A protein and the small-molecule ligand that binds it are described below.
Small molecule (SMILES): [NH3+][Pt]1([NH3+])OC(=O)C2(CCC2)C(=O)O1

Binding-site contacts:
Ligand atom N2 contacts residue ASP87 of chain 1.A at 4.0 Å.
Ligand atom PT1 contacts residue DMS1 of chain 1.X at 2.6 Å.
Ligand atom N1 contacts residue HIS15 of chain 1.A at 3.3 Å (h-bond).
Ligand atom PT1 contacts residue ARG14 of chain 1.A at 2.3 Å.
Ligand atom PT1 contacts residue HIS15 of chain 1.A at 2.3 Å.
Ligand atom N2 contacts residue ARG14 of chain 1.A at 3.0 Å (salt-bridge).
Ligand atom N1 contacts residue ILE88 of chain 1.A at 3.4 Å (h-bond).
Ligand atom N1 contacts residue ALA11 of chain 1.A at 4.0 Å.
Ligand atom N1 contacts residue DMS1 of chain 1.X at 3.4 Å (h-bond).
Ligand atom N2 contacts residue HIS15 of chain 1.A at 4.4 Å.
Ligand atom N2 contacts residue DMS1 of chain 1.X at 2.9 Å.
Ligand atom N1 contacts residue ASP87 of chain 1.A at 4.2 Å.
Ligand atom N1 contacts residue SER86 of chain 1.A at 4.5 Å.
Ligand atom PT1 contacts residue ASP87 of chain 1.A at 4.1 Å.

Sequence of chain 1.A:
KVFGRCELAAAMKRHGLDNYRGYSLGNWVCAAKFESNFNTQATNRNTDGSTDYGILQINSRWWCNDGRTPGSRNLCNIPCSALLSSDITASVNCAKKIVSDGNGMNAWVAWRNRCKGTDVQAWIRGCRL